The protein below binds the small molecule below.
Small molecule (SMILES): CCCC(=O)O

Binding-site contacts:
Ligand atom C1 contacts residue VAL364 of chain 1.B at 4.4 Å (hydrophobic).
Ligand atom C1 contacts residue LEU301 of chain 1.B at 4.4 Å (hydrophobic).
Ligand atom O2 contacts residue 4I11 of chain 1.BA at 3.6 Å.
Ligand atom C1 contacts residue 4I11 of chain 1.BA at 3.5 Å.
Ligand atom O2 contacts residue HIS363 of chain 1.B at 4.3 Å.
Ligand atom C4 contacts residue VAL323 of chain 1.B at 4.3 Å (hydrophobic).
Ligand atom C4 contacts residue 4I11 of chain 1.BA at 4.0 Å.
Ligand atom C3 contacts residue VAL364 of chain 1.B at 4.4 Å (hydrophobic).
Ligand atom O2 contacts residue LEU32 of chain 1.B at 4.2 Å.
Ligand atom O1 contacts residue VAL323 of chain 1.B at 4.0 Å.
Ligand atom C2 contacts residue 6NA1 of chain 1.U at 4.0 Å.
Ligand atom C3 contacts residue MET302 of chain 1.B at 4.3 Å (hydrophobic).
Ligand atom C2 contacts residue 4I11 of chain 1.BA at 3.7 Å.
Ligand atom C1 contacts residue PHE299 of chain 1.B at 4.3 Å (hydrophobic).
Ligand atom O1 contacts residue LEU32 of chain 1.B at 4.3 Å.
Ligand atom O1 contacts residue 6NA1 of chain 1.U at 3.4 Å.
Ligand atom C4 contacts residue LEU32 of chain 1.B at 4.3 Å (hydrophobic).
Ligand atom C3 contacts residue 4I11 of chain 1.BA at 3.3 Å.
Ligand atom O1 contacts residue 4I11 of chain 1.BA at 4.0 Å.
Ligand atom C4 contacts residue 6NA1 of chain 1.U at 4.4 Å.

Sequence of chain 1.B:
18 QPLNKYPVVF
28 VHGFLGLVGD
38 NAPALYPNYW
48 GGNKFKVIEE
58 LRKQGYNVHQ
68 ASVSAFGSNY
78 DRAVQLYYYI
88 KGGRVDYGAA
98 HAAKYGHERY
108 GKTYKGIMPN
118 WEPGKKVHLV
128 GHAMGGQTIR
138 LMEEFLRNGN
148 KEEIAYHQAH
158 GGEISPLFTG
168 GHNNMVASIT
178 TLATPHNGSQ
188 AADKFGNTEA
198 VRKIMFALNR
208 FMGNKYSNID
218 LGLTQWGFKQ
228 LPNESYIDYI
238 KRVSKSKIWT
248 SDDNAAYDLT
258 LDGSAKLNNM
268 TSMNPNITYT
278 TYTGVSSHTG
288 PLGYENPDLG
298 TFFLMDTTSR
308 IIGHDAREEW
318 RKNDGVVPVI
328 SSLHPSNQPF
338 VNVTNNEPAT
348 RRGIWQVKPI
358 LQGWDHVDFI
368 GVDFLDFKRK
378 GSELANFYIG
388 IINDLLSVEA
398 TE